Binding-site contacts:
Ligand atom C4 contacts residue PHE38 of chain 1.A at 3.9 Å (hydrophobic).
Ligand atom CA contacts residue HIS81 of chain 1.A at 4.1 Å.
Ligand atom CA contacts residue PHE77 of chain 1.A at 4.3 Å (hydrophobic).
Ligand atom O3 contacts residue CYS22 of chain 1.A at 4.3 Å.
Ligand atom OXT contacts residue LEU80 of chain 1.A at 3.5 Å.
Ligand atom C3 contacts residue LEU35 of chain 1.A at 4.4 Å (hydrophobic).
Ligand atom O3 contacts residue PHE38 of chain 1.A at 4.3 Å.
Ligand atom N contacts residue PHE77 of chain 1.A at 3.9 Å.
Ligand atom N contacts residue HIS81 of chain 1.A at 3.0 Å (h-bond).
Ligand atom N contacts residue VAL96 of chain 1.A at 3.8 Å.
Ligand atom C contacts residue HIS81 of chain 1.A at 4.5 Å.
Ligand atom O3 contacts residue PHE77 of chain 1.A at 4.2 Å.
Ligand atom C contacts residue LEU80 of chain 1.A at 4.4 Å (hydrophobic).
Ligand atom O contacts residue GLN39 of chain 1.A at 3.8 Å.
Ligand atom C contacts residue GLN39 of chain 1.A at 4.4 Å.
Ligand atom O3 contacts residue LEU35 of chain 1.A at 3.9 Å.
Ligand atom C3 contacts residue GLN39 of chain 1.A at 3.7 Å.

Sequence of chain 1.A:
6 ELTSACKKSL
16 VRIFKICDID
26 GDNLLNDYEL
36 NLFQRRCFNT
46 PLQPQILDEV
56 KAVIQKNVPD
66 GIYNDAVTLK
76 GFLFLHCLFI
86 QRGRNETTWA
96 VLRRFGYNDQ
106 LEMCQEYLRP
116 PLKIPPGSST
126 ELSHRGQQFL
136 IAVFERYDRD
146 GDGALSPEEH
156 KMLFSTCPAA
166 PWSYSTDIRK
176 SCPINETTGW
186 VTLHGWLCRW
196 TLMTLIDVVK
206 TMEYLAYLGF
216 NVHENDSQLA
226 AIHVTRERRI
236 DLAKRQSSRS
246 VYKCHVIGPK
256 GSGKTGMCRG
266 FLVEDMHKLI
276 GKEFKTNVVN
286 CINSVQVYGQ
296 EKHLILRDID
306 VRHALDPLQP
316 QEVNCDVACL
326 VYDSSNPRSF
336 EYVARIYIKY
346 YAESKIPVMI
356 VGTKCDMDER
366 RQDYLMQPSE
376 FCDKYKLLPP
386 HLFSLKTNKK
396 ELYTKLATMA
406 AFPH

This protein binds this small molecule.
Small molecule (SMILES): N[C@@H](CCO)C(=O)O